Binding-site contacts:
Ligand atom C5 contacts residue HIS50 of chain 1.D at 4.0 Å.
Ligand atom O5 contacts residue HIS50 of chain 1.D at 3.3 Å (h-bond).
Ligand atom C4 contacts residue CA1 of chain 1.L at 3.4 Å.
Ligand atom C4 contacts residue THR104 of chain 1.D at 3.5 Å.
Ligand atom O7 contacts residue HIS50 of chain 1.D at 3.3 Å.
Ligand atom C6 contacts residue ASP100 of chain 1.D at 3.4 Å.
Ligand atom O3 contacts residue THR104 of chain 1.D at 3.3 Å (h-bond).
Ligand atom O3 contacts residue ASN107 of chain 1.D at 3.0 Å (h-bond).
Ligand atom C5 contacts residue ASP100 of chain 1.D at 4.1 Å.
Ligand atom C2 contacts residue ASN107 of chain 1.D at 3.8 Å.
Ligand atom O4 contacts residue THR104 of chain 1.D at 3.4 Å (h-bond).
Ligand atom C2 contacts residue TYR36 of chain 1.D at 3.4 Å (hydrophobic).
Ligand atom C2 contacts residue CA1 of chain 1.L at 3.9 Å.
Ligand atom C3 contacts residue CA1 of chain 1.L at 3.4 Å.
Ligand atom C6 contacts residue GLN53 of chain 1.D at 3.9 Å.
Ligand atom S1 contacts residue HIS50 of chain 1.D at 3.9 Å.
Ligand atom O3 contacts residue CA1 of chain 1.L at 2.5 Å.
Ligand atom O2 contacts residue TYR36 of chain 1.D at 4.1 Å.
Ligand atom S1 contacts residue PRO38 of chain 1.D at 4.0 Å.
Ligand atom O4 contacts residue TYR36 of chain 1.D at 3.1 Å (h-bond).
Ligand atom C4 contacts residue ASP100 of chain 1.D at 3.5 Å.
Ligand atom C4 contacts residue TYR36 of chain 1.D at 4.1 Å (hydrophobic).
Ligand atom C16 contacts residue HIS50 of chain 1.D at 3.5 Å.
Ligand atom C6 contacts residue VAL101 of chain 1.D at 3.9 Å (hydrophobic).
Ligand atom C6 contacts residue CYS62 of chain 1.D at 4.0 Å (hydrophobic).
Ligand atom O4 contacts residue CA1 of chain 1.L at 2.6 Å.
Ligand atom S1 contacts residue TYR36 of chain 1.D at 3.7 Å.
Ligand atom C3 contacts residue THR104 of chain 1.D at 4.0 Å.
Ligand atom O6 contacts residue HIS50 of chain 1.D at 2.9 Å (h-bond).
Ligand atom O7 contacts residue GLN53 of chain 1.D at 3.7 Å.
Ligand atom C16 contacts residue GLN53 of chain 1.D at 3.3 Å.
Ligand atom C5 contacts residue GLN53 of chain 1.D at 4.0 Å.
Ligand atom O3 contacts residue TYR36 of chain 1.D at 3.4 Å (h-bond).
Ligand atom O4 contacts residue ASP100 of chain 1.D at 2.6 Å (salt-bridge).
Ligand atom C3 contacts residue ASN107 of chain 1.D at 4.0 Å.
Ligand atom C6 contacts residue HIS50 of chain 1.D at 3.6 Å.
Ligand atom O2 contacts residue ASN107 of chain 1.D at 3.1 Å (h-bond).
Ligand atom C3 contacts residue TYR36 of chain 1.D at 3.8 Å (hydrophobic).
Ligand atom O5 contacts residue TYR36 of chain 1.D at 3.5 Å.
Ligand atom O6 contacts residue GLN53 of chain 1.D at 2.8 Å (h-bond).

Sequence of chain 1.D:
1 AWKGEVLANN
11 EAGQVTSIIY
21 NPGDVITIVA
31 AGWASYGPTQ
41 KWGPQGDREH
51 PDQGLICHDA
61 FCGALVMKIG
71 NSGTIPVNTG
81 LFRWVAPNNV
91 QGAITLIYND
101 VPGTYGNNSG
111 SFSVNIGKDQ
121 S

This small molecule binds to this protein.
Small molecule (SMILES): COc1ccc(C(=O)c2cc(OC)c(OC)c(OC)c2)cc1S[C@@H]1O[C@H](CO)[C@H](O)[C@H](O)[C@H]1O